Sequence of chain 1.A:
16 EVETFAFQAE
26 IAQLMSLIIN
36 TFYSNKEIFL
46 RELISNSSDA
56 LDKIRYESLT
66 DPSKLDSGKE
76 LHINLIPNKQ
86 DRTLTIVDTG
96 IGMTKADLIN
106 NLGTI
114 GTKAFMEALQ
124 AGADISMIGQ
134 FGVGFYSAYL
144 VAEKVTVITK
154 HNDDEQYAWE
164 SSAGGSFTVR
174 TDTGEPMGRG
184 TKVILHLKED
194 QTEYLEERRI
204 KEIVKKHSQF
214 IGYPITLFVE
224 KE

Binding-site contacts:
Ligand atom C21 contacts residue ASN51 of chain 1.A at 3.8 Å.
Ligand atom C21 contacts residue THR184 of chain 1.A at 3.8 Å.
Ligand atom O30 contacts residue SER52 of chain 1.A at 3.5 Å.
Ligand atom N1 contacts residue THR184 of chain 1.A at 3.7 Å.
Ligand atom N1 contacts residue MET98 of chain 1.A at 3.5 Å.
Ligand atom N2 contacts residue ALA55 of chain 1.A at 3.6 Å.
Ligand atom O29 contacts residue LEU48 of chain 1.A at 3.8 Å.
Ligand atom O30 contacts residue THR184 of chain 1.A at 3.7 Å.
Ligand atom CAB contacts residue ASN106 of chain 1.A at 3.8 Å.
Ligand atom C12 contacts residue ASN106 of chain 1.A at 4.0 Å.
Ligand atom C21 contacts residue SER52 of chain 1.A at 4.0 Å.
Ligand atom C24 contacts residue ASN51 of chain 1.A at 3.7 Å.
Ligand atom CL contacts residue ASN51 of chain 1.A at 3.4 Å.
Ligand atom O29 contacts residue VAL186 of chain 1.A at 3.2 Å.
Ligand atom C22 contacts residue SER52 of chain 1.A at 3.5 Å.
Ligand atom N2 contacts residue THR184 of chain 1.A at 3.1 Å (h-bond).
Ligand atom O30 contacts residue ASN51 of chain 1.A at 3.7 Å.
Ligand atom N2 contacts residue GLY97 of chain 1.A at 3.9 Å.
Ligand atom C16 contacts residue ASN51 of chain 1.A at 3.3 Å.
Ligand atom O30 contacts residue ASP93 of chain 1.A at 2.5 Å (salt-bridge).
Ligand atom C23 contacts residue VAL186 of chain 1.A at 3.9 Å (hydrophobic).
Ligand atom N2 contacts residue MET98 of chain 1.A at 4.0 Å.
Ligand atom C22 contacts residue ASP93 of chain 1.A at 3.5 Å.
Ligand atom C23 contacts residue ASN51 of chain 1.A at 3.5 Å.
Ligand atom C6 contacts residue ASN51 of chain 1.A at 4.0 Å.
Ligand atom C4 contacts residue ALA55 of chain 1.A at 4.1 Å (hydrophobic).
Ligand atom C21 contacts residue ASP93 of chain 1.A at 3.4 Å.
Ligand atom N1 contacts residue GLY97 of chain 1.A at 3.1 Å (h-bond).
Ligand atom C22 contacts residue THR184 of chain 1.A at 4.0 Å.
Ligand atom S1 contacts residue MET98 of chain 1.A at 3.7 Å.
Ligand atom S1 contacts residue GLY97 of chain 1.A at 3.6 Å.
Ligand atom C3 contacts residue ALA55 of chain 1.A at 3.6 Å (hydrophobic).
Ligand atom S1 contacts residue ILE96 of chain 1.A at 3.9 Å.
Ligand atom C15 contacts residue ASN51 of chain 1.A at 3.6 Å.
Ligand atom C22 contacts residue ASN51 of chain 1.A at 3.8 Å.
Ligand atom O29 contacts residue ASN51 of chain 1.A at 3.8 Å.
Ligand atom CL contacts residue PHE138 of chain 1.A at 3.4 Å.
Ligand atom N1 contacts residue ALA55 of chain 1.A at 3.9 Å.
Ligand atom N1 contacts residue ILE96 of chain 1.A at 3.9 Å.
Ligand atom O30 contacts residue ALA55 of chain 1.A at 3.2 Å.

This protein binds this small molecule.
Small molecule (SMILES): COc1ccc(-c2snnc2-c2cc(Cl)c(O)cc2O)cc1OC